Sequence of chain 1.B:
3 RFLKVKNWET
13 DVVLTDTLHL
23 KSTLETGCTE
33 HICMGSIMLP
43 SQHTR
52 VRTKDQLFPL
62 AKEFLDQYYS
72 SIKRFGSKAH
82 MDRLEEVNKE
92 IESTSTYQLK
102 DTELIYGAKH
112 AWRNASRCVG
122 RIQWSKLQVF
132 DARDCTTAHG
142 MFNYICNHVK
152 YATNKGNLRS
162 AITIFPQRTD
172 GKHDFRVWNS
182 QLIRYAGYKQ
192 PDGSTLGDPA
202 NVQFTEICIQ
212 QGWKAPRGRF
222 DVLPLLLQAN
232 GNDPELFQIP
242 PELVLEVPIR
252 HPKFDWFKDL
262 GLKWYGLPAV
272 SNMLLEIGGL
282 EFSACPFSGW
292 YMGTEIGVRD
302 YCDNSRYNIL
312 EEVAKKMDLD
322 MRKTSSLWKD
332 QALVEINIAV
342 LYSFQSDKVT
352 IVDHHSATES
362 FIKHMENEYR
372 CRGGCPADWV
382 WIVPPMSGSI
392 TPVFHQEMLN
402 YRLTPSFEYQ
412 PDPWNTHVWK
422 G

A small-molecule ligand and the protein it binds are described below.
Small molecule (SMILES): Cc1cc(N)nc(CCc2cc(F)cc(C#CCN(C)C)c2)c1

Binding-site contacts:
Ligand atom C07 contacts residue HEM1 of chain 1.H at 3.4 Å.
Ligand atom C06 contacts residue GLU296 of chain 1.B at 3.5 Å.
Ligand atom F13 contacts residue VAL271 of chain 1.B at 3.7 Å.
Ligand atom N02 contacts residue TRP291 of chain 1.B at 2.6 Å (h-bond).
Ligand atom C03 contacts residue TRP291 of chain 1.B at 3.8 Å (hydrophobic).
Ligand atom C11 contacts residue HEM1 of chain 1.H at 3.5 Å.
Ligand atom C03 contacts residue HEM1 of chain 1.H at 3.2 Å.
Ligand atom C05 contacts residue VAL271 of chain 1.B at 3.6 Å (hydrophobic).
Ligand atom F13 contacts residue PHE288 of chain 1.B at 3.6 Å.
Ligand atom C07 contacts residue GLY290 of chain 1.B at 3.5 Å.
Ligand atom C11 contacts residue VAL271 of chain 1.B at 3.7 Å (hydrophobic).
Ligand atom C13 contacts residue HEM1 of chain 1.H at 3.2 Å.
Ligand atom C04 contacts residue HEM1 of chain 1.H at 3.8 Å.
Ligand atom C09 contacts residue GLU296 of chain 1.B at 3.6 Å.
Ligand atom C14 contacts residue HEM1 of chain 1.H at 3.5 Å.
Ligand atom N02 contacts residue TYR292 of chain 1.B at 3.7 Å.
Ligand atom C09 contacts residue HEM1 of chain 1.H at 3.3 Å.
Ligand atom C02 contacts residue TRP291 of chain 1.B at 3.6 Å (hydrophobic).
Ligand atom C02 contacts residue HEM1 of chain 1.H at 3.5 Å.
Ligand atom C16 contacts residue HEM1 of chain 1.H at 3.0 Å.
Ligand atom C15 contacts residue HEM1 of chain 1.H at 3.9 Å.
Ligand atom C13 contacts residue VAL271 of chain 1.B at 3.5 Å (hydrophobic).
Ligand atom C21 contacts residue H4B1 of chain 1.I at 3.8 Å.
Ligand atom C07 contacts residue PHE288 of chain 1.B at 3.7 Å (hydrophobic).
Ligand atom C02 contacts residue GLU296 of chain 1.B at 3.4 Å.
Ligand atom C12 contacts residue HEM1 of chain 1.H at 3.8 Å.
Ligand atom C22 contacts residue TYR410 of chain 1.B at 3.1 Å (hydrophobic).
Ligand atom C03 contacts residue PRO269 of chain 1.B at 3.9 Å (hydrophobic).
Ligand atom N02 contacts residue GLU296 of chain 1.B at 2.6 Å (salt-bridge).
Ligand atom C08 contacts residue VAL271 of chain 1.B at 3.7 Å (hydrophobic).
Ligand atom F13 contacts residue MET274 of chain 1.B at 3.1 Å.
Ligand atom C22 contacts residue MET40 of chain 1.B at 3.6 Å (hydrophobic).
Ligand atom N01 contacts residue GLU296 of chain 1.B at 2.6 Å (salt-bridge).
Ligand atom N02 contacts residue HEM1 of chain 1.H at 3.2 Å.
Ligand atom C07 contacts residue SER289 of chain 1.B at 3.8 Å.
Ligand atom C08 contacts residue GLU296 of chain 1.B at 3.5 Å.
Ligand atom C12 contacts residue VAL271 of chain 1.B at 3.3 Å (hydrophobic).
Ligand atom C22 contacts residue TRP382 of chain 1.B at 3.7 Å (hydrophobic).
Ligand atom F13 contacts residue HEM1 of chain 1.H at 3.0 Å.
Ligand atom C02 contacts residue PRO269 of chain 1.B at 3.9 Å (hydrophobic).